Binding-site contacts:
Ligand atom O3 contacts residue TRP89 of chain 1.A at 3.9 Å.
Ligand atom O2 contacts residue ASN91 of chain 1.A at 2.9 Å (h-bond).
Ligand atom O3 contacts residue LYS92 of chain 1.A at 2.9 Å (salt-bridge).
Ligand atom C11 contacts residue ARG36 of chain 1.B at 3.6 Å.
Ligand atom C11 contacts residue TYR13 of chain 1.A at 3.2 Å (hydrophobic).
Ligand atom O9 contacts residue GLY34 of chain 1.B at 3.7 Å.
Ligand atom O6 contacts residue GLN62 of chain 1.A at 3.3 Å (h-bond).
Ligand atom O4 contacts residue GLU52 of chain 1.A at 2.8 Å (salt-bridge).
Ligand atom O6 contacts residue HIS58 of chain 1.A at 3.9 Å.
Ligand atom C6 contacts residue GLU52 of chain 1.A at 3.9 Å.
Ligand atom O4 contacts residue LYS92 of chain 1.A at 2.9 Å (salt-bridge).
Ligand atom C2 contacts residue ASN91 of chain 1.A at 3.6 Å.
Ligand atom C3 contacts residue LYS92 of chain 1.A at 3.7 Å.
Ligand atom C2 contacts residue LYS92 of chain 1.A at 3.8 Å.
Ligand atom C3 contacts residue ASN91 of chain 1.A at 3.6 Å.
Ligand atom C11 contacts residue GLU12 of chain 1.A at 3.8 Å.
Ligand atom C4 contacts residue GLU52 of chain 1.A at 3.4 Å.
Ligand atom O6 contacts residue TRP89 of chain 1.A at 3.8 Å.
Ligand atom C4 contacts residue TRP89 of chain 1.A at 3.6 Å (hydrophobic).
Ligand atom C8 contacts residue HIS14 of chain 1.A at 3.2 Å.
Ligand atom C4 contacts residue LYS92 of chain 1.A at 3.8 Å.
Ligand atom O4 contacts residue GLN57 of chain 1.A at 3.8 Å.
Ligand atom O4 contacts residue GLN57 of chain 1.A at 3.9 Å.
Ligand atom C6 contacts residue GLN57 of chain 1.A at 3.4 Å.
Ligand atom O5 contacts residue GLN57 of chain 1.A at 3.6 Å.
Ligand atom C8 contacts residue ASN15 of chain 1.A at 3.4 Å.
Ligand atom C9 contacts residue ILE59 of chain 1.A at 3.7 Å (hydrophobic).
Ligand atom C9 contacts residue GLY34 of chain 1.B at 3.7 Å.
Ligand atom N5 contacts residue TYR13 of chain 1.A at 3.7 Å.
Ligand atom C4 contacts residue GLN57 of chain 1.A at 3.8 Å.
Ligand atom O6 contacts residue GLN57 of chain 1.A at 2.9 Å (h-bond).
Ligand atom N5 contacts residue GLU12 of chain 1.A at 3.8 Å.
Ligand atom C3 contacts residue TRP89 of chain 1.A at 3.7 Å (hydrophobic).
Ligand atom C6 contacts residue TRP89 of chain 1.A at 3.6 Å (hydrophobic).
Ligand atom O9 contacts residue ILE59 of chain 1.A at 3.3 Å.
Ligand atom C5 contacts residue TRP89 of chain 1.A at 3.6 Å (hydrophobic).
Ligand atom O3 contacts residue ASN91 of chain 1.A at 2.7 Å (h-bond).
Ligand atom C6 contacts residue HIS58 of chain 1.A at 3.9 Å.
Ligand atom O1B contacts residue HIS14 of chain 1.A at 3.0 Å.
Ligand atom O4 contacts residue GLU12 of chain 1.A at 3.8 Å.

Sequence of chain 1.B:
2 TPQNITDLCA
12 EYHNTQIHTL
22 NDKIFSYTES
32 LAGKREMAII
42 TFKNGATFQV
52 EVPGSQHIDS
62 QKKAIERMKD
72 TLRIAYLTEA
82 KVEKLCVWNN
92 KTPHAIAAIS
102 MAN

A small-molecule ligand and the protein it binds are described below.
Small molecule (SMILES): CC(=O)N[C@H]1[C@H](O[C@@H]2[C@H](O[C@]3(C(=O)O)C[C@H](O)[C@@H](NC(C)=O)[C@H]([C@H](O)[C@H](O)CO)O3)[C@@H](O)CO[C@@H]2CO)O[C@H](CO)[C@H](O)[C@@H]1O[C@@H]1O[C@H](CO)[C@H](O)[C@H](O)[C@H]1O

Sequence of chain 1.A:
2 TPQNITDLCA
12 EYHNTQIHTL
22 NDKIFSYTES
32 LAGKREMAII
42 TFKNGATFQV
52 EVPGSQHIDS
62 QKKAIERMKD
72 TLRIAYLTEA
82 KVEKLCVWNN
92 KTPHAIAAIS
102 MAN